Binding-site contacts:
Ligand atom O5 contacts residue ASN282 of chain 1.C at 2.5 Å (h-bond).
Ligand atom C2 contacts residue ASN282 of chain 1.C at 2.5 Å.
Ligand atom C5 contacts residue ASN282 of chain 1.C at 3.7 Å.
Ligand atom N2 contacts residue GLU281 of chain 1.C at 4.3 Å.
Ligand atom N2 contacts residue ASN282 of chain 1.C at 2.8 Å (h-bond).
Ligand atom C8 contacts residue ASN280 of chain 1.C at 4.2 Å.
Ligand atom C8 contacts residue GLU281 of chain 1.C at 4.3 Å.
Ligand atom C4 contacts residue ASN282 of chain 1.C at 4.3 Å.
Ligand atom C7 contacts residue ASN280 of chain 1.C at 4.3 Å.
Ligand atom C3 contacts residue ASN282 of chain 1.C at 3.8 Å.
Ligand atom O7 contacts residue ASN280 of chain 1.C at 4.2 Å.
Ligand atom C7 contacts residue ASN282 of chain 1.C at 3.5 Å.
Ligand atom O7 contacts residue ASN282 of chain 1.C at 3.8 Å.
Ligand atom C1 contacts residue ASN282 of chain 1.C at 1.5 Å.
Ligand atom C8 contacts residue ASN282 of chain 1.C at 4.5 Å.

The small molecule below binds the protein below.
Small molecule (SMILES): CC(=O)N[C@H]1[C@H](O[C@H]2[C@H](O)[C@@H](NC(C)=O)CO[C@@H]2CO)O[C@H](CO)[C@@H](O[C@H]2O[C@H](CO)[C@@H](O)[C@H](O)[C@@H]2O)[C@@H]1O

Sequence of chain 1.C:
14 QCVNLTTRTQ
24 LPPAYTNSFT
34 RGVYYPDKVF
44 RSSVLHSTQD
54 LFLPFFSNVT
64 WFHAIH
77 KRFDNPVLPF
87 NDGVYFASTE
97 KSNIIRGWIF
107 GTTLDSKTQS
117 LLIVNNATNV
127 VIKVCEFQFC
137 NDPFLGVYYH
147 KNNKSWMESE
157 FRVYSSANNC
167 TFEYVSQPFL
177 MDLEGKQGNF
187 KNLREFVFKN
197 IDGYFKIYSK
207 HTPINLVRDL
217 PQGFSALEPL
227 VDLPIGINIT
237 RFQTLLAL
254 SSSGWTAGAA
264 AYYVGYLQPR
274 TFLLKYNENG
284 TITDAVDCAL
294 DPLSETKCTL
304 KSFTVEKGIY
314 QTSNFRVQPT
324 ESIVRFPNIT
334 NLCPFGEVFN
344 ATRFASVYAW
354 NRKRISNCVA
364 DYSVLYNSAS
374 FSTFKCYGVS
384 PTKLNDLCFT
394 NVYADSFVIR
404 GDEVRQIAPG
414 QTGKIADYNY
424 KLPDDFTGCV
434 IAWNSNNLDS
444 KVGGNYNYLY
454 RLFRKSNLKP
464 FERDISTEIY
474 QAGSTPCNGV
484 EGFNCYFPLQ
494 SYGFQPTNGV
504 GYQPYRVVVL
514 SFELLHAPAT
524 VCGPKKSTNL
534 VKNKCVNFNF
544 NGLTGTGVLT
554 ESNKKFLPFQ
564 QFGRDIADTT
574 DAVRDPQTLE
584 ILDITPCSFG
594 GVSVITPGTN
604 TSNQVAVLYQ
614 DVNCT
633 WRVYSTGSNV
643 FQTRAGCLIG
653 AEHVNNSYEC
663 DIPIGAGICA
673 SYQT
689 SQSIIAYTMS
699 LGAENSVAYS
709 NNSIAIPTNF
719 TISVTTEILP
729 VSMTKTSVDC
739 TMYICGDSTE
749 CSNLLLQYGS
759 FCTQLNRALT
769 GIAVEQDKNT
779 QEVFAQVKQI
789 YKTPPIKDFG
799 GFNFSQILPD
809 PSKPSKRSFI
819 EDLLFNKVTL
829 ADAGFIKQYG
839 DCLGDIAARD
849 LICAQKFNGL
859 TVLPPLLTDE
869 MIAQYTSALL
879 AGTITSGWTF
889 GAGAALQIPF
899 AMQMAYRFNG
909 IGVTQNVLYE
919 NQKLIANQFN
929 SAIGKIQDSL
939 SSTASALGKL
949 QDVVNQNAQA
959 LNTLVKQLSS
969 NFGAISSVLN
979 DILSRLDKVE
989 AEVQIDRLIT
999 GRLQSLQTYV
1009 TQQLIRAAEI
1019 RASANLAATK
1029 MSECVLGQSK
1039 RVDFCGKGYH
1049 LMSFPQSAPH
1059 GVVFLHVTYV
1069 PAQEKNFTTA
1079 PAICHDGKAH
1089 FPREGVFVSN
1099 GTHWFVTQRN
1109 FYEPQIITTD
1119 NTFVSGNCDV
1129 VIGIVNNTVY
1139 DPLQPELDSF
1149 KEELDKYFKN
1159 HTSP